This protein binds this small molecule.
Small molecule (SMILES): O=C(Nc1cncc2ccccc12)[C@@H]1COc2ccc(Cl)cc21

Sequence of chain 1.A:
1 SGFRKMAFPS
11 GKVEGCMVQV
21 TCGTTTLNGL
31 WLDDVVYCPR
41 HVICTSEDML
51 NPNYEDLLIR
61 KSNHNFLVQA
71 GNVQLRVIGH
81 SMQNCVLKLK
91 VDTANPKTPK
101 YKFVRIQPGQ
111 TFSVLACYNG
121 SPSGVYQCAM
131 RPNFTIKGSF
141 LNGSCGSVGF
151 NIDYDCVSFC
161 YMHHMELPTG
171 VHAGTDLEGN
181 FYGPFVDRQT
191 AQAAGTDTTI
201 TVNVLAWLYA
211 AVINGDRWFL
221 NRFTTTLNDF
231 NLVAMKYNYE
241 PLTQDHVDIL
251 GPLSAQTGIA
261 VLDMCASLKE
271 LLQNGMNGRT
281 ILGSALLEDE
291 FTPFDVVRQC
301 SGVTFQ

Sequence of chain 1.B:
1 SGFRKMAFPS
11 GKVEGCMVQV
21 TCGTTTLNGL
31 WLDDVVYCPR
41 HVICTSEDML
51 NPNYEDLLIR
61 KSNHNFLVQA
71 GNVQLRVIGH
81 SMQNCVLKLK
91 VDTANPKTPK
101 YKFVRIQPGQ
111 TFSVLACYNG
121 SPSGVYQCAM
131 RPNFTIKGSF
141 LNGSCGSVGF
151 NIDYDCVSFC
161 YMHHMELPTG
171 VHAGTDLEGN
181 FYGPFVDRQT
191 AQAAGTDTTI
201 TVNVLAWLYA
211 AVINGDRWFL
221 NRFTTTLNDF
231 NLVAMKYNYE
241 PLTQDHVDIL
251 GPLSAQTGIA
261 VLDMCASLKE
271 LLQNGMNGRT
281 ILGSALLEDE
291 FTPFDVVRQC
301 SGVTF

Binding-site contacts:
Ligand atom C2 contacts residue DMS1 of chain 1.P at 3.5 Å.
Ligand atom C11 contacts residue ASN142 of chain 1.B at 3.8 Å.
Ligand atom CL contacts residue HIS41 of chain 1.B at 3.6 Å.
Ligand atom C9 contacts residue HIS163 of chain 1.B at 4.0 Å.
Ligand atom N1 contacts residue HIS163 of chain 1.B at 2.8 Å (h-bond).
Ligand atom C1 contacts residue DMS1 of chain 1.P at 3.9 Å.
Ligand atom O contacts residue GLN189 of chain 1.B at 3.6 Å.
Ligand atom N contacts residue CYS145 of chain 1.B at 3.9 Å.
Ligand atom C9 contacts residue LEU141 of chain 1.B at 3.8 Å (hydrophobic).
Ligand atom C17 contacts residue HIS164 of chain 1.B at 3.4 Å.
Ligand atom C9 contacts residue GLU166 of chain 1.B at 3.5 Å.
Ligand atom C8 contacts residue MET165 of chain 1.B at 4.0 Å (hydrophobic).
Ligand atom C1 contacts residue MET49 of chain 1.B at 3.4 Å (hydrophobic).
Ligand atom C17 contacts residue HIS41 of chain 1.B at 3.9 Å.
Ligand atom C11 contacts residue LEU141 of chain 1.B at 3.8 Å (hydrophobic).
Ligand atom O1 contacts residue MET165 of chain 1.B at 3.3 Å.
Ligand atom C17 contacts residue MET165 of chain 1.B at 3.6 Å (hydrophobic).
Ligand atom N1 contacts residue SER144 of chain 1.B at 3.7 Å.
Ligand atom C8 contacts residue CYS145 of chain 1.B at 3.9 Å (hydrophobic).
Ligand atom C contacts residue MET49 of chain 1.B at 3.7 Å (hydrophobic).
Ligand atom CL contacts residue MET165 of chain 1.B at 3.9 Å.
Ligand atom C10 contacts residue LEU141 of chain 1.B at 3.9 Å (hydrophobic).
Ligand atom C10 contacts residue GLU166 of chain 1.B at 3.8 Å.
Ligand atom C9 contacts residue PHE140 of chain 1.B at 3.6 Å (hydrophobic).
Ligand atom C2 contacts residue GLN189 of chain 1.B at 3.9 Å.
Ligand atom C contacts residue MET165 of chain 1.B at 3.7 Å (hydrophobic).
Ligand atom C12 contacts residue ASN142 of chain 1.B at 4.0 Å.
Ligand atom C8 contacts residue GLU166 of chain 1.B at 3.8 Å.
Ligand atom C11 contacts residue PHE140 of chain 1.B at 3.8 Å (hydrophobic).
Ligand atom C1 contacts residue ARG188 of chain 1.B at 3.9 Å.
Ligand atom C8 contacts residue HIS163 of chain 1.B at 3.3 Å.
Ligand atom CL contacts residue ASP187 of chain 1.B at 3.4 Å.
Ligand atom C6 contacts residue MET165 of chain 1.B at 4.0 Å (hydrophobic).
Ligand atom O1 contacts residue GLU166 of chain 1.B at 3.1 Å (salt-bridge).
Ligand atom C2 contacts residue MET49 of chain 1.B at 3.9 Å (hydrophobic).
Ligand atom CL contacts residue HIS164 of chain 1.B at 4.0 Å.
Ligand atom N1 contacts residue GLU166 of chain 1.B at 3.9 Å.
Ligand atom C3 contacts residue DMS1 of chain 1.P at 3.8 Å.
Ligand atom N1 contacts residue PHE140 of chain 1.B at 4.0 Å.
Ligand atom C11 contacts residue GLU166 of chain 1.B at 3.6 Å.